Sequence of chain 1.A:
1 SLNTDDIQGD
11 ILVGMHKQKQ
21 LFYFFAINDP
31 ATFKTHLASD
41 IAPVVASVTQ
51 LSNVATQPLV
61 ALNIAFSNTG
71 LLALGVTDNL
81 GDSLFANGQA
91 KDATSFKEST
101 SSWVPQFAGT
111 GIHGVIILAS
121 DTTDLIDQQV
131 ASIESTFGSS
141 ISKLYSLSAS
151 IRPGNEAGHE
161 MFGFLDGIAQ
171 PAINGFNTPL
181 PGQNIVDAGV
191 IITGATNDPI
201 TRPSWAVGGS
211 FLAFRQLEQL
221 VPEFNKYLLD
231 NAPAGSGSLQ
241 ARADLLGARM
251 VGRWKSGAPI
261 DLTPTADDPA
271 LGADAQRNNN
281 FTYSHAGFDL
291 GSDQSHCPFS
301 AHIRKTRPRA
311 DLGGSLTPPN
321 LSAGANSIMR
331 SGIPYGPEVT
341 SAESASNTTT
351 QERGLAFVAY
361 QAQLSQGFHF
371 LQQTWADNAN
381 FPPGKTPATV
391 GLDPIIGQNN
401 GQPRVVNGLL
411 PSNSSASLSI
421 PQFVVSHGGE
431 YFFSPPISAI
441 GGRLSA

The small molecule below binds the protein below.
Small molecule (SMILES): CC(=O)N[C@H]1[C@H](O[C@H]2[C@H](O)[C@@H](NC(C)=O)CO[C@@H]2CO)O[C@H](CO)[C@@H](O)[C@@H]1O

Binding-site contacts:
Ligand atom C8 contacts residue PRO181 of chain 1.A at 4.1 Å (hydrophobic).
Ligand atom O6 contacts residue PRO318 of chain 1.A at 3.4 Å.
Ligand atom O5 contacts residue PRO318 of chain 1.A at 4.3 Å.
Ligand atom C4 contacts residue ASN280 of chain 1.A at 4.2 Å.
Ligand atom O7 contacts residue GLN276 of chain 1.A at 4.2 Å.
Ligand atom O7 contacts residue ARG277 of chain 1.A at 3.9 Å.
Ligand atom C3 contacts residue ASN280 of chain 1.A at 3.7 Å.
Ligand atom C1 contacts residue ASN280 of chain 1.A at 1.4 Å.
Ligand atom O7 contacts residue ASN280 of chain 1.A at 3.8 Å.
Ligand atom C7 contacts residue ASN280 of chain 1.A at 3.5 Å.
Ligand atom C8 contacts residue GLN276 of chain 1.A at 3.3 Å.
Ligand atom C7 contacts residue GLN276 of chain 1.A at 3.9 Å.
Ligand atom N2 contacts residue ASN280 of chain 1.A at 2.8 Å (h-bond).
Ligand atom C5 contacts residue ASN280 of chain 1.A at 3.6 Å.
Ligand atom O5 contacts residue ASN280 of chain 1.A at 2.3 Å (h-bond).
Ligand atom C8 contacts residue THR317 of chain 1.A at 3.9 Å.
Ligand atom C2 contacts residue ASN280 of chain 1.A at 2.4 Å.